A small-molecule ligand and the protein it binds are described below.
Small molecule (SMILES): Nc1ncnc2c1ncn2[C@@H]1O[C@H](COP(=O)(O)OP(=O)(O)OC[C@H]2O[C@H](O)[C@H](O)[C@@H]2O)[C@@H](O)[C@H]1O

Sequence of chain 1.G:
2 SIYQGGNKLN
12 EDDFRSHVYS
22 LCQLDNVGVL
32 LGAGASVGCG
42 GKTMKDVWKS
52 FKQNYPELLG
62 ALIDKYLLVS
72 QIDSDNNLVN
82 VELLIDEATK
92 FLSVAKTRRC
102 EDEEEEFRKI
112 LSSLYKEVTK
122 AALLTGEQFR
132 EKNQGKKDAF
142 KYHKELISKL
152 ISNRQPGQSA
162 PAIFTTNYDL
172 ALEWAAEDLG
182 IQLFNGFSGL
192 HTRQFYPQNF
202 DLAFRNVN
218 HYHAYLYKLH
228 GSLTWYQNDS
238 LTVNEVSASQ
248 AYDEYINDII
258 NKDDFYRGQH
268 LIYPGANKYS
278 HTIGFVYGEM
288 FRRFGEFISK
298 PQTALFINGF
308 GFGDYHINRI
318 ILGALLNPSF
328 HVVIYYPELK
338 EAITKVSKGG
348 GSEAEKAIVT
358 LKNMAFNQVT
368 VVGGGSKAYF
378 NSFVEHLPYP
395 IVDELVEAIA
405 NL

Binding-site contacts:
Ligand atom O3A contacts residue GLY308 of chain 1.G at 3.9 Å.
Ligand atom O2D contacts residue GLU83 of chain 1.G at 3.2 Å.
Ligand atom C2D contacts residue GLU83 of chain 1.G at 3.4 Å.
Ligand atom C5' contacts residue GLY306 of chain 1.G at 4.0 Å.
Ligand atom N6 contacts residue VAL38 of chain 1.G at 3.3 Å.
Ligand atom N3 contacts residue GLY306 of chain 1.G at 4.1 Å.
Ligand atom N6 contacts residue TYR376 of chain 1.G at 4.1 Å.
Ligand atom C4 contacts residue GLY35 of chain 1.G at 4.1 Å.
Ligand atom O1B contacts residue GLY308 of chain 1.G at 3.6 Å.
Ligand atom C2 contacts residue GLY35 of chain 1.G at 4.0 Å.
Ligand atom N6 contacts residue GLY35 of chain 1.G at 3.9 Å.
Ligand atom O2' contacts residue PRO334 of chain 1.G at 3.7 Å.
Ligand atom O1D contacts residue ASP311 of chain 1.G at 3.3 Å (salt-bridge).
Ligand atom O2B contacts residue ALA34 of chain 1.G at 3.0 Å (h-bond).
Ligand atom N1 contacts residue PHE377 of chain 1.G at 4.0 Å.
Ligand atom C3D contacts residue HIS227 of chain 1.G at 4.0 Å.
Ligand atom O2B contacts residue GLY33 of chain 1.G at 4.1 Å.
Ligand atom C4D contacts residue THR167 of chain 1.G at 3.9 Å.
Ligand atom O2A contacts residue MET45 of chain 1.G at 3.9 Å.
Ligand atom C6 contacts residue TYR376 of chain 1.G at 3.8 Å (hydrophobic).
Ligand atom O2D contacts residue ASN81 of chain 1.G at 3.3 Å (h-bond).
Ligand atom C2D contacts residue ASN81 of chain 1.G at 3.7 Å.
Ligand atom O3D contacts residue GLU83 of chain 1.G at 3.9 Å.
Ligand atom O4' contacts residue GLY306 of chain 1.G at 3.6 Å (h-bond).
Ligand atom C4' contacts residue GLY306 of chain 1.G at 4.0 Å.
Ligand atom C5 contacts residue GLY35 of chain 1.G at 4.0 Å.
Ligand atom C2 contacts residue TYR376 of chain 1.G at 3.8 Å (hydrophobic).
Ligand atom O3D contacts residue THR167 of chain 1.G at 3.4 Å.
Ligand atom O1B contacts residue PHE307 of chain 1.G at 3.2 Å.
Ligand atom N1 contacts residue GLY35 of chain 1.G at 3.6 Å.
Ligand atom C3D contacts residue THR167 of chain 1.G at 4.0 Å.
Ligand atom C6 contacts residue GLY35 of chain 1.G at 3.6 Å.
Ligand atom O2A contacts residue ALA34 of chain 1.G at 3.3 Å.
Ligand atom O3D contacts residue HIS227 of chain 1.G at 2.8 Å (h-bond).
Ligand atom C3D contacts residue GLU83 of chain 1.G at 3.2 Å.
Ligand atom C6 contacts residue VAL38 of chain 1.G at 4.1 Å (hydrophobic).
Ligand atom PA contacts residue MET45 of chain 1.G at 4.0 Å.
Ligand atom O1A contacts residue MET45 of chain 1.G at 3.3 Å.
Ligand atom N1 contacts residue TYR376 of chain 1.G at 3.5 Å.
Ligand atom O2' contacts residue TYR333 of chain 1.G at 4.1 Å.